Binding-site contacts:
Ligand atom C7 contacts residue ASN200 of chain 1.B at 3.0 Å.
Ligand atom C3 contacts residue ALA175 of chain 1.B at 4.1 Å (hydrophobic).
Ligand atom O5 contacts residue ASN200 of chain 1.B at 2.4 Å (h-bond).
Ligand atom C1 contacts residue ASN200 of chain 1.B at 1.4 Å.
Ligand atom C4 contacts residue ARG199 of chain 1.B at 4.2 Å.
Ligand atom C2 contacts residue ALA175 of chain 1.B at 4.0 Å (hydrophobic).
Ligand atom C8 contacts residue LEU177 of chain 1.B at 4.5 Å (hydrophobic).
Ligand atom C7 contacts residue LEU174 of chain 1.B at 4.0 Å (hydrophobic).
Ligand atom C8 contacts residue ALA175 of chain 1.B at 3.5 Å (hydrophobic).
Ligand atom O5 contacts residue ARG199 of chain 1.B at 3.9 Å.
Ligand atom C4 contacts residue ASN200 of chain 1.B at 4.3 Å.
Ligand atom C8 contacts residue LEU174 of chain 1.B at 3.5 Å (hydrophobic).
Ligand atom O6 contacts residue SER197 of chain 1.B at 3.2 Å.
Ligand atom N2 contacts residue ASN200 of chain 1.B at 2.9 Å (h-bond).
Ligand atom C1 contacts residue SER197 of chain 1.B at 4.5 Å.
Ligand atom C6 contacts residue SER197 of chain 1.B at 3.7 Å.
Ligand atom C6 contacts residue ARG199 of chain 1.B at 4.1 Å.
Ligand atom O7 contacts residue ARG199 of chain 1.B at 3.4 Å (salt-bridge).
Ligand atom C7 contacts residue ALA175 of chain 1.B at 3.7 Å (hydrophobic).
Ligand atom C8 contacts residue ASN200 of chain 1.B at 4.2 Å.
Ligand atom N2 contacts residue LEU174 of chain 1.B at 4.3 Å.
Ligand atom C5 contacts residue ARG199 of chain 1.B at 4.3 Å.
Ligand atom C1 contacts residue ALA175 of chain 1.B at 4.1 Å (hydrophobic).
Ligand atom C3 contacts residue ASN200 of chain 1.B at 3.8 Å.
Ligand atom O5 contacts residue SER197 of chain 1.B at 3.4 Å (h-bond).
Ligand atom C5 contacts residue ASN200 of chain 1.B at 3.7 Å.
Ligand atom C1 contacts residue ARG199 of chain 1.B at 4.3 Å.
Ligand atom O7 contacts residue ASN200 of chain 1.B at 2.8 Å (h-bond).
Ligand atom C8 contacts residue PRO178 of chain 1.B at 4.0 Å (hydrophobic).
Ligand atom N2 contacts residue ALA175 of chain 1.B at 3.0 Å (h-bond).
Ligand atom C2 contacts residue ASN200 of chain 1.B at 2.5 Å.
Ligand atom C5 contacts residue SER197 of chain 1.B at 4.2 Å.

Sequence of chain 1.B:
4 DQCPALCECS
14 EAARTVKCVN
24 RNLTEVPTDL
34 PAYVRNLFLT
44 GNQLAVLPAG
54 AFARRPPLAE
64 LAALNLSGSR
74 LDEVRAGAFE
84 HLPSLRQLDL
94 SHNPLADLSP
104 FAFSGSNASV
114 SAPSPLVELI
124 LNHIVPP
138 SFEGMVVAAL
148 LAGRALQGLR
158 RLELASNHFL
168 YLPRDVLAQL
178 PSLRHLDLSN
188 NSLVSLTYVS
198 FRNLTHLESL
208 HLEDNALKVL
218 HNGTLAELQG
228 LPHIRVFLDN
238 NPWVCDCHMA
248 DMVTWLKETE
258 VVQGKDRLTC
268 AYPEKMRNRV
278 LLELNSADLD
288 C

A protein and the small-molecule ligand that binds it are described below.
Small molecule (SMILES): CC(=O)N[C@@H]1[C@@H](O)[C@H](O)[C@@H](CO)O[C@H]1O